Binding-site contacts:
Ligand atom O contacts residue HIS117 of chain 1.L at 3.3 Å (h-bond).
Ligand atom O contacts residue GLY63 of chain 1.L at 4.4 Å.
Ligand atom CD2 contacts residue GLN118 of chain 1.L at 3.8 Å.
Ligand atom CD1 contacts residue SER92 of chain 1.L at 4.1 Å.
Ligand atom CA contacts residue HIS117 of chain 1.L at 4.5 Å.
Ligand atom OXT contacts residue GLY63 of chain 1.L at 3.0 Å (h-bond).
Ligand atom OXT contacts residue SER92 of chain 1.L at 2.6 Å.
Ligand atom C contacts residue MET93 of chain 1.L at 4.2 Å (hydrophobic).
Ligand atom CB contacts residue ILE65 of chain 1.L at 4.1 Å (hydrophobic).
Ligand atom CA contacts residue ILE65 of chain 1.L at 4.5 Å (hydrophobic).
Ligand atom CD1 contacts residue MET144 of chain 1.L at 3.7 Å (hydrophobic).
Ligand atom CA contacts residue GLY63 of chain 1.L at 4.0 Å.
Ligand atom CG contacts residue HIS117 of chain 1.L at 4.4 Å.
Ligand atom OXT contacts residue MET93 of chain 1.L at 3.3 Å (h-bond).
Ligand atom CG contacts residue ILE65 of chain 1.L at 4.4 Å (hydrophobic).
Ligand atom C contacts residue HIS117 of chain 1.L at 4.0 Å.
Ligand atom C contacts residue GLY63 of chain 1.L at 3.6 Å.
Ligand atom CB contacts residue SER92 of chain 1.L at 3.8 Å.
Ligand atom C contacts residue SER92 of chain 1.L at 3.0 Å.
Ligand atom CA contacts residue PRO119 of chain 1.L at 4.3 Å (hydrophobic).
Ligand atom OXT contacts residue GLY62 of chain 1.L at 3.5 Å.
Ligand atom N contacts residue ILE65 of chain 1.L at 3.6 Å.
Ligand atom CB contacts residue MET93 of chain 1.L at 3.8 Å (hydrophobic).
Ligand atom N contacts residue GLY63 of chain 1.L at 3.2 Å (h-bond).
Ligand atom CD2 contacts residue SER92 of chain 1.L at 4.4 Å.
Ligand atom CB contacts residue GLY63 of chain 1.L at 4.2 Å.
Ligand atom CD2 contacts residue PRO119 of chain 1.L at 4.0 Å (hydrophobic).
Ligand atom CA contacts residue S0R1 of chain 1.QA at 2.5 Å.
Ligand atom OXT contacts residue S0R1 of chain 1.QA at 4.1 Å.
Ligand atom C contacts residue S0R1 of chain 1.QA at 3.2 Å.
Ligand atom CB contacts residue S0R1 of chain 1.QA at 3.6 Å.
Ligand atom CD2 contacts residue HIS117 of chain 1.L at 3.0 Å.
Ligand atom CG contacts residue S0R1 of chain 1.QA at 4.4 Å.
Ligand atom O contacts residue LEU120 of chain 1.L at 3.6 Å.
Ligand atom N contacts residue S0R1 of chain 1.QA at 1.3 Å.
Ligand atom O contacts residue SER92 of chain 1.L at 3.1 Å (h-bond).
Ligand atom CA contacts residue SER92 of chain 1.L at 3.9 Å.
Ligand atom CD1 contacts residue PHE96 of chain 1.L at 4.4 Å (hydrophobic).
Ligand atom O contacts residue S0R1 of chain 1.QA at 3.5 Å.
Ligand atom CD1 contacts residue MET93 of chain 1.L at 4.0 Å (hydrophobic).

Sequence of chain 1.L:
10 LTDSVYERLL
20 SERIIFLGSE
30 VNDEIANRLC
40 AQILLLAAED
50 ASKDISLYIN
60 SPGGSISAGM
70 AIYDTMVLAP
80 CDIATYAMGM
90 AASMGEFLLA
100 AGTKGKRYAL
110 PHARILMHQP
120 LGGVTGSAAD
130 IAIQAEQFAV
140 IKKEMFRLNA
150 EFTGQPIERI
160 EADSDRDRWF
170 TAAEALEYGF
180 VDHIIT

The protein below binds the small molecule below.
Small molecule (SMILES): CC(C)C[C@H](N)C(=O)O